The small molecule below binds the protein below.
Small molecule (SMILES): CSc1nc2c(Br)c(Br)c(Br)c(Br)c2[nH]1

Sequence of chain 1.A:
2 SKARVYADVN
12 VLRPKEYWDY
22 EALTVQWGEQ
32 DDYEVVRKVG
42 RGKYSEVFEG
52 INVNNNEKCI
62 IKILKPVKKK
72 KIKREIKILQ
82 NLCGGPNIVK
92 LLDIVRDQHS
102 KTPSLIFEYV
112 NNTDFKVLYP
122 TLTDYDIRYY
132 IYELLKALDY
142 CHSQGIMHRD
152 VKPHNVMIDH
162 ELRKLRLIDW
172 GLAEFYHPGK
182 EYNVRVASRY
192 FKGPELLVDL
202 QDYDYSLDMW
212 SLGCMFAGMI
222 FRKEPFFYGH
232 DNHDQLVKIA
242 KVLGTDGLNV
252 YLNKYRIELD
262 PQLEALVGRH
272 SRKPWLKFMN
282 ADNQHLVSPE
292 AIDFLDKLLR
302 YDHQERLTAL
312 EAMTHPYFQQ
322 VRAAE

Binding-site contacts:
Ligand atom C2 contacts residue K371 of chain 1.C at 0.4 Å.
Ligand atom C11 contacts residue GLY41 of chain 1.A at 4.0 Å.
Ligand atom BR10 contacts residue K371 of chain 1.C at 0.3 Å.
Ligand atom BR12 contacts residue PHE108 of chain 1.A at 3.5 Å.
Ligand atom BR10 contacts residue MET158 of chain 1.A at 3.9 Å.
Ligand atom C1 contacts residue K371 of chain 1.C at 0.3 Å.
Ligand atom C9 contacts residue K371 of chain 1.C at 1.2 Å.
Ligand atom C6 contacts residue K371 of chain 1.C at 0.4 Å.
Ligand atom C7 contacts residue VAL48 of chain 1.A at 3.8 Å (hydrophobic).
Ligand atom C3 contacts residue ILE169 of chain 1.A at 3.6 Å (hydrophobic).
Ligand atom S contacts residue K371 of chain 1.C at 2.5 Å.
Ligand atom S contacts residue GLY41 of chain 1.A at 3.6 Å.
Ligand atom BR11 contacts residue K371 of chain 1.C at 0.2 Å.
Ligand atom BR13 contacts residue K371 of chain 1.C at 0.5 Å.
Ligand atom C2 contacts residue ILE61 of chain 1.A at 3.7 Å (hydrophobic).
Ligand atom BR10 contacts residue VAL111 of chain 1.A at 3.0 Å.
Ligand atom N8 contacts residue VAL48 of chain 1.A at 3.7 Å.
Ligand atom N8 contacts residue K371 of chain 1.C at 1.1 Å (h-bond).
Ligand atom BR12 contacts residue K371 of chain 1.C at 0.4 Å.
Ligand atom C1 contacts residue ILE61 of chain 1.A at 3.7 Å (hydrophobic).
Ligand atom C7 contacts residue K371 of chain 1.C at 0.5 Å.
Ligand atom BR13 contacts residue ILE169 of chain 1.A at 3.7 Å.
Ligand atom C7 contacts residue ILE169 of chain 1.A at 3.8 Å (hydrophobic).
Ligand atom BR13 contacts residue VAL48 of chain 1.A at 3.9 Å.
Ligand atom BR11 contacts residue GLU109 of chain 1.A at 3.2 Å.
Ligand atom BR10 contacts residue ILE61 of chain 1.A at 3.8 Å.
Ligand atom N5 contacts residue K371 of chain 1.C at 0.3 Å.
Ligand atom C11 contacts residue K371 of chain 1.C at 3.9 Å.
Ligand atom C6 contacts residue MET158 of chain 1.A at 3.4 Å (hydrophobic).
Ligand atom N5 contacts residue MET158 of chain 1.A at 3.3 Å (h-bond).
Ligand atom BR12 contacts residue VAL90 of chain 1.A at 3.6 Å.
Ligand atom C4 contacts residue ILE61 of chain 1.A at 4.0 Å (hydrophobic).
Ligand atom C9 contacts residue MET158 of chain 1.A at 3.9 Å (hydrophobic).
Ligand atom C3 contacts residue K371 of chain 1.C at 0.4 Å.
Ligand atom C4 contacts residue K371 of chain 1.C at 0.3 Å.
Ligand atom BR11 contacts residue ILE61 of chain 1.A at 3.6 Å.
Ligand atom C1 contacts residue MET158 of chain 1.A at 3.9 Å (hydrophobic).
Ligand atom C4 contacts residue MET158 of chain 1.A at 3.5 Å (hydrophobic).
Ligand atom S contacts residue VAL40 of chain 1.A at 3.0 Å (h-bond).
Ligand atom BR11 contacts residue VAL111 of chain 1.A at 3.6 Å.